The protein below binds the small molecule below.
Small molecule (SMILES): CCCCCCCCCCC(CCCCCCCCCC)(CO[C@H]1O[C@@H](CO)[C@H](O[C@@H]2O[C@@H](CO)[C@H](O)[C@@H](O)[C@@H]2O)[C@@H](O)[C@@H]1O)CO[C@H]1O[C@@H](CO)[C@H](O[C@@H]2O[C@@H](CO)[C@H](O)[C@@H](O)[C@@H]2O)[C@@H](O)[C@H]1O

Sequence of chain 1.C:
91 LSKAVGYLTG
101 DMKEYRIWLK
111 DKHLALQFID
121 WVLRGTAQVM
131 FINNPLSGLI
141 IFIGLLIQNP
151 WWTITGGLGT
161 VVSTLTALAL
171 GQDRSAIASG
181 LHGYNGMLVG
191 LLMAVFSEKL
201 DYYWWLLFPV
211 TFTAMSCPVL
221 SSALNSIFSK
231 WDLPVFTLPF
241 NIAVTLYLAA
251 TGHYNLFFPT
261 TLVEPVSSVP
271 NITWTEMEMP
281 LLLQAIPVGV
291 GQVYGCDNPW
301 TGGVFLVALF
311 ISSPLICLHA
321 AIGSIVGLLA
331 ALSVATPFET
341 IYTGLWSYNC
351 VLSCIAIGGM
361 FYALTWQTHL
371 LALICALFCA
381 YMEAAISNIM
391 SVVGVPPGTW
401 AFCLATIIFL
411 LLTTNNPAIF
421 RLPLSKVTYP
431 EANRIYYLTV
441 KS

Binding-site contacts:
Ligand atom CBE contacts residue LEU165 of chain 1.C at 3.9 Å (hydrophobic).
Ligand atom CBC contacts residue VAL161 of chain 1.C at 3.7 Å (hydrophobic).
Ligand atom CCM contacts residue LEU168 of chain 1.C at 4.4 Å (hydrophobic).
Ligand atom CCJ contacts residue LEU114 of chain 1.C at 3.8 Å (hydrophobic).
Ligand atom OBV contacts residue LEU168 of chain 1.C at 3.7 Å.
Ligand atom CBA contacts residue VAL161 of chain 1.C at 4.3 Å (hydrophobic).
Ligand atom OBV contacts residue TRP121 of chain 1.C at 3.9 Å.
Ligand atom CBE contacts residue PHE118 of chain 1.C at 4.0 Å (hydrophobic).
Ligand atom CBT contacts residue LEU114 of chain 1.C at 4.4 Å (hydrophobic).
Ligand atom CBT contacts residue LEU168 of chain 1.C at 4.0 Å (hydrophobic).
Ligand atom CBQ contacts residue PHE118 of chain 1.C at 4.3 Å (hydrophobic).
Ligand atom CCM contacts residue LEU114 of chain 1.C at 3.9 Å (hydrophobic).
Ligand atom CBK contacts residue PHE118 of chain 1.C at 3.8 Å (hydrophobic).
Ligand atom CBE contacts residue VAL161 of chain 1.C at 4.3 Å (hydrophobic).
Ligand atom OBV contacts residue LEU114 of chain 1.C at 4.1 Å.
Ligand atom CCJ contacts residue TRP121 of chain 1.C at 4.3 Å (hydrophobic).
Ligand atom CBK contacts residue LEU165 of chain 1.C at 4.3 Å (hydrophobic).
Ligand atom CCM contacts residue PHE118 of chain 1.C at 3.6 Å (hydrophobic).
Ligand atom CCJ contacts residue LEU168 of chain 1.C at 4.0 Å (hydrophobic).
Ligand atom CBC contacts residue LEU165 of chain 1.C at 4.3 Å (hydrophobic).
Ligand atom CCJ contacts residue ARG174 of chain 1.C at 3.8 Å.